Binding-site contacts:
Ligand atom C3 contacts residue TRP208 of chain 1.A at 4.3 Å (hydrophobic).
Ligand atom C7 contacts residue ASN204 of chain 1.A at 3.5 Å.
Ligand atom C7 contacts residue GLN244 of chain 1.A at 3.9 Å.
Ligand atom C8 contacts residue LEU93 of chain 1.A at 4.2 Å (hydrophobic).
Ligand atom O5 contacts residue TRP208 of chain 1.A at 4.2 Å.
Ligand atom O7 contacts residue LEU93 of chain 1.A at 3.9 Å.
Ligand atom C8 contacts residue ALA243 of chain 1.A at 4.3 Å (hydrophobic).
Ligand atom O5 contacts residue ASP205 of chain 1.A at 3.3 Å (salt-bridge).
Ligand atom C2 contacts residue ASN204 of chain 1.A at 2.5 Å.
Ligand atom C1 contacts residue ASP205 of chain 1.A at 4.2 Å.
Ligand atom O6 contacts residue ASP205 of chain 1.A at 2.6 Å (salt-bridge).
Ligand atom C6 contacts residue TRP208 of chain 1.A at 3.9 Å (hydrophobic).
Ligand atom O5 contacts residue ASN204 of chain 1.A at 2.2 Å (h-bond).
Ligand atom C5 contacts residue ASP205 of chain 1.A at 4.1 Å.
Ligand atom C1 contacts residue TRP208 of chain 1.A at 4.2 Å (hydrophobic).
Ligand atom O4 contacts residue TRP208 of chain 1.A at 3.6 Å.
Ligand atom C6 contacts residue ASP205 of chain 1.A at 3.7 Å.
Ligand atom C8 contacts residue GLN244 of chain 1.A at 3.3 Å.
Ligand atom C4 contacts residue ASN204 of chain 1.A at 4.2 Å.
Ligand atom C7 contacts residue LEU93 of chain 1.A at 4.2 Å (hydrophobic).
Ligand atom C5 contacts residue ASN204 of chain 1.A at 3.6 Å.
Ligand atom O7 contacts residue GLN244 of chain 1.A at 3.6 Å (h-bond).
Ligand atom O7 contacts residue ASN204 of chain 1.A at 3.6 Å.
Ligand atom C3 contacts residue ASN204 of chain 1.A at 3.8 Å.
Ligand atom C5 contacts residue TRP208 of chain 1.A at 3.6 Å (hydrophobic).
Ligand atom N2 contacts residue ASN204 of chain 1.A at 3.0 Å (h-bond).
Ligand atom C4 contacts residue TRP208 of chain 1.A at 4.3 Å (hydrophobic).
Ligand atom C1 contacts residue ASN204 of chain 1.A at 1.4 Å.

Sequence of chain 1.A:
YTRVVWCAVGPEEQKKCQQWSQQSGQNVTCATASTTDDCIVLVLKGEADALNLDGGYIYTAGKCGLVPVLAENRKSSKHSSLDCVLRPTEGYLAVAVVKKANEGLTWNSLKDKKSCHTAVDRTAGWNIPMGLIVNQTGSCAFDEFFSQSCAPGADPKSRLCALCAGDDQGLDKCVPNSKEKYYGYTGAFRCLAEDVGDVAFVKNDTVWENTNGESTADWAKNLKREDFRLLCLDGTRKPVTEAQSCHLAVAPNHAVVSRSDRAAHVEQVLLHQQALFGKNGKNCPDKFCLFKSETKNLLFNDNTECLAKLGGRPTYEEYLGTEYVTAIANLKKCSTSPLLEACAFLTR

The protein below binds the small molecule below.
Small molecule (SMILES): CC(=O)N[C@@H]1[C@@H](O)[C@H](O)[C@@H](CO)O[C@H]1O